Sequence of chain 5.G:
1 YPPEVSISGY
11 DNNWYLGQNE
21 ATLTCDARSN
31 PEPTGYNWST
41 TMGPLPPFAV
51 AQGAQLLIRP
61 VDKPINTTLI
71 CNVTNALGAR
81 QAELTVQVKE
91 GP

A small-molecule ligand and the protein it binds are described below.
Small molecule (SMILES): CC(=O)N[C@@H]1[C@@H](O)[C@H](O)[C@@H](CO)O[C@H]1O

Binding-site contacts:
Ligand atom C2 contacts residue ASN72 of chain 5.G at 2.6 Å.
Ligand atom O5 contacts residue ASN72 of chain 5.G at 2.4 Å (h-bond).
Ligand atom C6 contacts residue THR74 of chain 5.G at 3.7 Å.
Ligand atom C1 contacts residue ASN72 of chain 5.G at 1.5 Å.
Ligand atom C4 contacts residue ASN72 of chain 5.G at 4.3 Å.
Ligand atom N2 contacts residue ASN72 of chain 5.G at 3.2 Å (h-bond).
Ligand atom N2 contacts residue GLN81 of chain 5.G at 4.3 Å.
Ligand atom C5 contacts residue THR74 of chain 5.G at 3.9 Å.
Ligand atom C7 contacts residue ASN72 of chain 5.G at 3.5 Å.
Ligand atom O5 contacts residue THR74 of chain 5.G at 4.0 Å.
Ligand atom C8 contacts residue GLN81 of chain 5.G at 3.2 Å.
Ligand atom C1 contacts residue ALA79 of chain 5.G at 4.3 Å (hydrophobic).
Ligand atom O7 contacts residue ASN72 of chain 5.G at 3.3 Å (h-bond).
Ligand atom C3 contacts residue ASN72 of chain 5.G at 4.0 Å.
Ligand atom C5 contacts residue ASN72 of chain 5.G at 3.7 Å.
Ligand atom O7 contacts residue GLN81 of chain 5.G at 3.9 Å.
Ligand atom C7 contacts residue GLN81 of chain 5.G at 3.8 Å.